Binding-site contacts:
Ligand atom C5 contacts residue ASN154 of chain 3.B at 3.7 Å.
Ligand atom O5 contacts residue ASN154 of chain 3.B at 2.4 Å (h-bond).
Ligand atom C3 contacts residue ASN154 of chain 3.B at 3.9 Å.
Ligand atom C2 contacts residue ASN154 of chain 3.B at 2.5 Å.
Ligand atom O7 contacts residue ASN154 of chain 3.B at 3.7 Å.
Ligand atom C4 contacts residue ASN154 of chain 3.B at 4.3 Å.
Ligand atom C1 contacts residue ASN154 of chain 3.B at 1.5 Å.
Ligand atom N2 contacts residue ASN154 of chain 3.B at 3.0 Å (h-bond).
Ligand atom C7 contacts residue ASN154 of chain 3.B at 3.5 Å.

The protein below binds the small molecule below.
Small molecule (SMILES): CC(=O)N[C@@H]1[C@@H](O)[C@H](O)[C@@H](CO)O[C@H]1O

Sequence of chain 3.B:
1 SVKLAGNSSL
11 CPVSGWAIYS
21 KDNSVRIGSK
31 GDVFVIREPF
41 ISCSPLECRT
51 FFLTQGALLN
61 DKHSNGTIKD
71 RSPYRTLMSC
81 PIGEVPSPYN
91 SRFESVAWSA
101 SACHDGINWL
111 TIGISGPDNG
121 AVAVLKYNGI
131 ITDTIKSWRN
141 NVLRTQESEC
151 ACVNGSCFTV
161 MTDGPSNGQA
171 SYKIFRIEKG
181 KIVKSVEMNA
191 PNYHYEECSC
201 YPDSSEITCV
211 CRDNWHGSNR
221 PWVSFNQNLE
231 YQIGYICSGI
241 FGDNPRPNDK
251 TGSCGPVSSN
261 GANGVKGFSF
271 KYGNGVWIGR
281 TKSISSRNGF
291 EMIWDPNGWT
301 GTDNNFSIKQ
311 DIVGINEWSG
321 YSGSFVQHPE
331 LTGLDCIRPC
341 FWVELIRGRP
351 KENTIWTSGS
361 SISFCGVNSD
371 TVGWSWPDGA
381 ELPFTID